A protein and the small-molecule ligand that binds it are described below.
Small molecule (SMILES): NC(=[NH2+])NCCC[C@H](N)C(=O)O

Sequence of chain 1.C:
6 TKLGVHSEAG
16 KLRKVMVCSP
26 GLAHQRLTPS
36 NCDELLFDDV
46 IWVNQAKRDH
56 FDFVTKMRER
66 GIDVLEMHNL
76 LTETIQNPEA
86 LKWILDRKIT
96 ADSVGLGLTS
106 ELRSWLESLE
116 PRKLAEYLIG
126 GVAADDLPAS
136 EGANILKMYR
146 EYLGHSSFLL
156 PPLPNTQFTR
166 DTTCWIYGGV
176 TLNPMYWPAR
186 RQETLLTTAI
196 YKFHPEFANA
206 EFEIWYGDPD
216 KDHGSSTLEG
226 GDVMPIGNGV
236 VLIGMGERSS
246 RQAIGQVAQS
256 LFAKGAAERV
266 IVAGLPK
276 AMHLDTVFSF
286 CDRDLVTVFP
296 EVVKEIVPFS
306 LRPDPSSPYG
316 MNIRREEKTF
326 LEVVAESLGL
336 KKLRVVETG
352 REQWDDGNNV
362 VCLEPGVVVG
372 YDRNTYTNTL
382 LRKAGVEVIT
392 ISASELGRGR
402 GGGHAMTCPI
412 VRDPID

Binding-site contacts:
Ligand atom CA contacts residue GLY400 of chain 1.C at 3.5 Å.
Ligand atom CG contacts residue ASP166 of chain 1.C at 3.2 Å.
Ligand atom NH1 contacts residue ALA406 of chain 1.C at 3.5 Å.
Ligand atom CD contacts residue ASP166 of chain 1.C at 3.5 Å.
Ligand atom CZ contacts residue ASP166 of chain 1.C at 3.5 Å.
Ligand atom N contacts residue ASN160 of chain 1.C at 2.9 Å (h-bond).
Ligand atom NE contacts residue ALA406 of chain 1.C at 3.4 Å.
Ligand atom CD contacts residue ALA406 of chain 1.C at 3.8 Å (hydrophobic).
Ligand atom OXT contacts residue ARG243 of chain 1.C at 3.6 Å (salt-bridge).
Ligand atom NH1 contacts residue ASN360 of chain 1.C at 3.6 Å.
Ligand atom N contacts residue LEU41 of chain 1.C at 2.8 Å (h-bond).
Ligand atom N contacts residue GLY400 of chain 1.C at 2.9 Å (h-bond).
Ligand atom NH2 contacts residue ASP280 of chain 1.C at 2.8 Å (salt-bridge).
Ligand atom NH2 contacts residue ARG165 of chain 1.C at 3.5 Å.
Ligand atom C contacts residue ARG185 of chain 1.C at 3.8 Å.
Ligand atom CB contacts residue ARG401 of chain 1.C at 3.6 Å.
Ligand atom O contacts residue LEU41 of chain 1.C at 3.9 Å.
Ligand atom NE contacts residue ASP166 of chain 1.C at 2.7 Å (salt-bridge).
Ligand atom CA contacts residue PHE163 of chain 1.C at 3.7 Å (hydrophobic).
Ligand atom C contacts residue LEU41 of chain 1.C at 3.7 Å (hydrophobic).
Ligand atom NH2 contacts residue GLY226 of chain 1.C at 3.4 Å.
Ligand atom O contacts residue ARG243 of chain 1.C at 2.6 Å (salt-bridge).
Ligand atom CB contacts residue GLY400 of chain 1.C at 3.2 Å.
Ligand atom NE contacts residue HIS278 of chain 1.C at 3.6 Å.
Ligand atom CA contacts residue ASN160 of chain 1.C at 3.0 Å.
Ligand atom CZ contacts residue ALA406 of chain 1.C at 3.3 Å (hydrophobic).
Ligand atom O contacts residue ARG185 of chain 1.C at 2.9 Å (salt-bridge).
Ligand atom CZ contacts residue HIS278 of chain 1.C at 3.7 Å.
Ligand atom NH1 contacts residue THR281 of chain 1.C at 3.5 Å (h-bond).
Ligand atom CD contacts residue ARG401 of chain 1.C at 3.7 Å.
Ligand atom NH2 contacts residue ASP166 of chain 1.C at 2.8 Å (salt-bridge).
Ligand atom C contacts residue ARG243 of chain 1.C at 3.4 Å.
Ligand atom CZ contacts residue ASP280 of chain 1.C at 3.5 Å.
Ligand atom C contacts residue ASN160 of chain 1.C at 3.8 Å.
Ligand atom NH1 contacts residue ASP280 of chain 1.C at 3.0 Å (salt-bridge).
Ligand atom CB contacts residue PHE163 of chain 1.C at 3.6 Å (hydrophobic).
Ligand atom CG contacts residue PHE163 of chain 1.C at 3.6 Å (hydrophobic).
Ligand atom CG contacts residue ARG185 of chain 1.C at 3.5 Å.
Ligand atom OXT contacts residue LEU41 of chain 1.C at 3.4 Å.
Ligand atom NH2 contacts residue ALA406 of chain 1.C at 3.7 Å.